A protein and the small-molecule ligand that binds it are described below.
Small molecule (SMILES): Nc1nc2ncc(CO[P](=O)(O)OP(=O)(O)O)nc2c(=O)[nH]1

Binding-site contacts:
Ligand atom C2 contacts residue ARG697 of chain 1.E at 3.1 Å.
Ligand atom N7 contacts residue ASP547 of chain 1.E at 3.0 Å (salt-bridge).
Ligand atom N6 contacts residue ASP547 of chain 1.E at 3.0 Å (salt-bridge).
Ligand atom N5 contacts residue ILE476 of chain 1.E at 3.4 Å.
Ligand atom O2P contacts residue ASN342 of chain 1.E at 3.3 Å (h-bond).
Ligand atom O1P contacts residue HIS699 of chain 1.E at 3.4 Å (h-bond).
Ligand atom C11 contacts residue PAB1 of chain 1.Z at 3.4 Å.
Ligand atom O2P contacts residue ILE340 of chain 1.E at 3.1 Å.
Ligand atom N1 contacts residue LYS581 of chain 1.E at 3.4 Å (salt-bridge).
Ligand atom O2P contacts residue MG1 of chain 1.AA at 3.3 Å.
Ligand atom C3 contacts residue ASP454 of chain 1.E at 3.6 Å.
Ligand atom O5P contacts residue MG1 of chain 1.AA at 2.8 Å.
Ligand atom O8 contacts residue GLY577 of chain 1.E at 2.9 Å.
Ligand atom O6P contacts residue SER381 of chain 1.E at 3.5 Å (h-bond).
Ligand atom P1 contacts residue MG1 of chain 1.AA at 3.4 Å.
Ligand atom O3P contacts residue ASN342 of chain 1.E at 3.3 Å (h-bond).
Ligand atom N6 contacts residue MET501 of chain 1.E at 3.4 Å (h-bond).
Ligand atom C6 contacts residue MET501 of chain 1.E at 3.2 Å (hydrophobic).
Ligand atom O5P contacts residue SER381 of chain 1.E at 3.0 Å (h-bond).
Ligand atom O4P contacts residue SER382 of chain 1.E at 2.8 Å (h-bond).
Ligand atom C6 contacts residue ASP547 of chain 1.E at 3.4 Å.
Ligand atom O1P contacts residue PHE348 of chain 1.E at 3.3 Å.
Ligand atom O6P contacts residue PHE348 of chain 1.E at 3.0 Å.
Ligand atom O4P contacts residue SER381 of chain 1.E at 3.3 Å (h-bond).
Ligand atom N6 contacts residue ASN474 of chain 1.E at 3.2 Å (h-bond).
Ligand atom P2 contacts residue MG1 of chain 1.AA at 3.0 Å.
Ligand atom O4 contacts residue ARG697 of chain 1.E at 3.3 Å (salt-bridge).
Ligand atom C9 contacts residue ARG697 of chain 1.E at 3.1 Å.
Ligand atom O8 contacts residue LYS581 of chain 1.E at 2.5 Å (salt-bridge).
Ligand atom O2P contacts residue ARG697 of chain 1.E at 2.7 Å (salt-bridge).
Ligand atom O5P contacts residue ASN342 of chain 1.E at 3.2 Å (h-bond).
Ligand atom P2 contacts residue SER381 of chain 1.E at 3.3 Å.
Ligand atom C3 contacts residue ARG697 of chain 1.E at 3.6 Å.
Ligand atom O1P contacts residue ASN342 of chain 1.E at 3.4 Å (h-bond).
Ligand atom N4 contacts residue ASP454 of chain 1.E at 3.2 Å (salt-bridge).
Ligand atom N1 contacts residue ARG697 of chain 1.E at 2.8 Å (salt-bridge).
Ligand atom O5P contacts residue SER347 of chain 1.E at 2.8 Å (h-bond).
Ligand atom N5 contacts residue MET501 of chain 1.E at 3.5 Å (h-bond).
Ligand atom O3P contacts residue MG1 of chain 1.AA at 2.2 Å.
Ligand atom C8 contacts residue LYS581 of chain 1.E at 3.3 Å.

Sequence of chain 1.E:
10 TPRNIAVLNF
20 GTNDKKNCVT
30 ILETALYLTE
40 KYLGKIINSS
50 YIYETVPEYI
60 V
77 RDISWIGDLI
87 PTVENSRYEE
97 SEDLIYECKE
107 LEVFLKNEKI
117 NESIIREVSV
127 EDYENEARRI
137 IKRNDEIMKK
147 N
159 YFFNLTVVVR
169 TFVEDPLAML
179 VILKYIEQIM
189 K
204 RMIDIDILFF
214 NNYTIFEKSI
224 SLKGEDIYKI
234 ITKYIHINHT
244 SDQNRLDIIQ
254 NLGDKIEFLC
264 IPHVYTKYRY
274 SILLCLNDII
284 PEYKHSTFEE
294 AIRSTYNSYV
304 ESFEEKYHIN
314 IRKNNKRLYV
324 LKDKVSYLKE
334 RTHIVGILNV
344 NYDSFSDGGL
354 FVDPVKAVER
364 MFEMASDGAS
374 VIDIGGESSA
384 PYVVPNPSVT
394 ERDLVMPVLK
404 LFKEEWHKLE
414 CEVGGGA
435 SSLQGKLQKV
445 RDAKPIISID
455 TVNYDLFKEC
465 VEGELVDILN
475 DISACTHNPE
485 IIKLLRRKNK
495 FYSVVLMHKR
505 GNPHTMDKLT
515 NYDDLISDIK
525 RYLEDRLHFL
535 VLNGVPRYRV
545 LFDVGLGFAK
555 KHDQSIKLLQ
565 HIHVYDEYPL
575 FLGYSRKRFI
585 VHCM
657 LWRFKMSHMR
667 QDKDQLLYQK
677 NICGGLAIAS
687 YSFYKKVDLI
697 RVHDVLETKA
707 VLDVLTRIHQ